Sequence of chain 8.A:
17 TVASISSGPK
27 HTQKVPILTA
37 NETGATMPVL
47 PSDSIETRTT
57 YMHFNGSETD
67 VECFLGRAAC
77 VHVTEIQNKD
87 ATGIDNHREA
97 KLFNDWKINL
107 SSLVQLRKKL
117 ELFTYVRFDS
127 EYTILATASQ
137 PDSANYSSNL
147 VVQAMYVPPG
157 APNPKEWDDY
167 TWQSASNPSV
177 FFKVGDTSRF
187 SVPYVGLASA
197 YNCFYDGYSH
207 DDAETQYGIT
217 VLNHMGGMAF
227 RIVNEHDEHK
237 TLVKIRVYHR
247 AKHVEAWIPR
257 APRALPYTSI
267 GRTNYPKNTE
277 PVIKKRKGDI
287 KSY

A small-molecule ligand and the protein it binds are described below.
Small molecule (SMILES): Cc1cc(CCCCCCCOc2ccc(C3=N[C@@H](C)CO3)cc2)on1

Sequence of chain 8.C:
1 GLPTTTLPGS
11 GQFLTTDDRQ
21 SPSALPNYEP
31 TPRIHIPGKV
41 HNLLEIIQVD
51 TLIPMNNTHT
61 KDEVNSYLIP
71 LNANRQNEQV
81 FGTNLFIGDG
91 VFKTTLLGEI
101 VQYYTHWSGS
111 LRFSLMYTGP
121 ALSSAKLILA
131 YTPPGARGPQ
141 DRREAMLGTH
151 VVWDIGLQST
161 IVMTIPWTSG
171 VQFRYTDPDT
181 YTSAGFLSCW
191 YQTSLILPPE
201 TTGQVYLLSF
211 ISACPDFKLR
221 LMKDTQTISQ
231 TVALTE

Binding-site contacts:
Ligand atom C3C contacts residue TYR128 of chain 8.A at 3.9 Å (hydrophobic).
Ligand atom C5B contacts residue TYR197 of chain 8.A at 3.7 Å (hydrophobic).
Ligand atom C4 contacts residue MET224 of chain 8.A at 3.8 Å (hydrophobic).
Ligand atom C7C contacts residue TYR128 of chain 8.A at 3.6 Å (hydrophobic).
Ligand atom C6C contacts residue MET221 of chain 8.A at 3.7 Å (hydrophobic).
Ligand atom C4 contacts residue TYR152 of chain 8.A at 3.9 Å (hydrophobic).
Ligand atom N3A contacts residue ASN219 of chain 8.A at 3.0 Å (h-bond).
Ligand atom C31 contacts residue VAL176 of chain 8.A at 3.3 Å (hydrophobic).
Ligand atom N2 contacts residue PHE186 of chain 8.A at 3.7 Å.
Ligand atom C5B contacts residue LEU106 of chain 8.A at 3.5 Å (hydrophobic).
Ligand atom C31 contacts residue ALA150 of chain 8.A at 3.5 Å (hydrophobic).
Ligand atom C5C contacts residue ILE104 of chain 8.A at 3.8 Å (hydrophobic).
Ligand atom C2C contacts residue VAL188 of chain 8.A at 3.2 Å (hydrophobic).
Ligand atom O1B contacts residue MET221 of chain 8.A at 3.4 Å.
Ligand atom C4C contacts residue TYR152 of chain 8.A at 3.8 Å (hydrophobic).
Ligand atom N2 contacts residue ALA24 of chain 8.C at 3.4 Å.
Ligand atom O1B contacts residue TYR128 of chain 8.A at 3.9 Å.
Ligand atom C5 contacts residue TYR152 of chain 8.A at 3.8 Å (hydrophobic).
Ligand atom C3 contacts residue PHE186 of chain 8.A at 3.8 Å (hydrophobic).
Ligand atom C1B contacts residue MET221 of chain 8.A at 3.8 Å (hydrophobic).
Ligand atom CM1 contacts residue SER107 of chain 8.A at 3.9 Å.
Ligand atom C3 contacts residue PRO174 of chain 8.A at 3.8 Å (hydrophobic).
Ligand atom C7C contacts residue TYR197 of chain 8.A at 3.8 Å (hydrophobic).
Ligand atom C4B contacts residue LEU106 of chain 8.A at 3.7 Å (hydrophobic).
Ligand atom C3C contacts residue VAL188 of chain 8.A at 3.3 Å (hydrophobic).
Ligand atom O1 contacts residue VAL188 of chain 8.A at 3.8 Å.
Ligand atom C5C contacts residue TYR128 of chain 8.A at 3.5 Å (hydrophobic).
Ligand atom C31 contacts residue SER175 of chain 8.A at 3.6 Å.
Ligand atom O1 contacts residue TYR152 of chain 8.A at 3.9 Å.
Ligand atom O1 contacts residue ALA24 of chain 8.C at 3.6 Å.
Ligand atom C3B contacts residue MET221 of chain 8.A at 3.8 Å (hydrophobic).
Ligand atom C2B contacts residue MET221 of chain 8.A at 3.5 Å (hydrophobic).
Ligand atom C5 contacts residue PHE186 of chain 8.A at 3.5 Å (hydrophobic).
Ligand atom C6B contacts residue TYR197 of chain 8.A at 3.6 Å (hydrophobic).
Ligand atom O1 contacts residue PHE186 of chain 8.A at 3.5 Å.
Ligand atom C4A contacts residue ASN219 of chain 8.A at 3.5 Å.
Ligand atom C6B contacts residue LEU106 of chain 8.A at 3.9 Å (hydrophobic).
Ligand atom C4 contacts residue PHE186 of chain 8.A at 3.6 Å (hydrophobic).
Ligand atom C6C contacts residue VAL191 of chain 8.A at 3.2 Å (hydrophobic).
Ligand atom C31 contacts residue PRO174 of chain 8.A at 3.4 Å (hydrophobic).